Sequence of chain 1.B:
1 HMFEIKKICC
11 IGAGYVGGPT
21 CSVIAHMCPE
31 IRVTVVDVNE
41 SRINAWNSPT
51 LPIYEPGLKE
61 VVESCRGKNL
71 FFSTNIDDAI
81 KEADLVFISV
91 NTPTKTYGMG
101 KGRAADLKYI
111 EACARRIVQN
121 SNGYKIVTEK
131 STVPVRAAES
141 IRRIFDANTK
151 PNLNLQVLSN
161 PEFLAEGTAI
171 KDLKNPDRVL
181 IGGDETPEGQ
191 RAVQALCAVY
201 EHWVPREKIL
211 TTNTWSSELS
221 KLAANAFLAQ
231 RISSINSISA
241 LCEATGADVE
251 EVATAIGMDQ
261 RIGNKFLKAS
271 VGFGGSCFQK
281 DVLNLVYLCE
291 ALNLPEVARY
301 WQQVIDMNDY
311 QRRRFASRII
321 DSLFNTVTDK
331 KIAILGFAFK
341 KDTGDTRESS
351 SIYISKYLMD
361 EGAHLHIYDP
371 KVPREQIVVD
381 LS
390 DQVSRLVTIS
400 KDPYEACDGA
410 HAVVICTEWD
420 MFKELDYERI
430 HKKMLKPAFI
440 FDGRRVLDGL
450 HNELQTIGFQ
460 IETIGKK

Binding-site contacts:
Ligand atom O2A contacts residue PHE278 of chain 1.A at 3.6 Å.
Ligand atom C4' contacts residue LEU164 of chain 1.A at 3.5 Å (hydrophobic).
Ligand atom O4 contacts residue LEU267 of chain 1.A at 3.6 Å.
Ligand atom O2B contacts residue GLU166 of chain 1.A at 2.9 Å (salt-bridge).
Ligand atom O4' contacts residue LYS221 of chain 1.A at 3.0 Å (salt-bridge).
Ligand atom C3D contacts residue PHE339 of chain 1.A at 3.6 Å (hydrophobic).
Ligand atom O4' contacts residue GLU162 of chain 1.A at 3.0 Å (salt-bridge).
Ligand atom N3 contacts residue LYS268 of chain 1.A at 2.8 Å (salt-bridge).
Ligand atom O2B contacts residue PHE339 of chain 1.A at 3.5 Å.
Ligand atom C4' contacts residue LYS221 of chain 1.A at 3.5 Å.
Ligand atom O4' contacts residue LEU164 of chain 1.A at 3.0 Å (h-bond).
Ligand atom C3' contacts residue PHE163 of chain 1.A at 3.3 Å (hydrophobic).
Ligand atom O4D contacts residue PHE273 of chain 1.A at 3.3 Å.
Ligand atom O3' contacts residue ARG261 of chain 1.B at 2.9 Å (salt-bridge).
Ligand atom O3' contacts residue PHE163 of chain 1.A at 2.7 Å (h-bond).
Ligand atom C5' contacts residue CYS277 of chain 1.A at 3.5 Å (hydrophobic).
Ligand atom O2D contacts residue LYS340 of chain 1.A at 3.6 Å.
Ligand atom O3B contacts residue ALA165 of chain 1.A at 3.5 Å.
Ligand atom O2D contacts residue PHE339 of chain 1.A at 3.4 Å (h-bond).
Ligand atom O3A contacts residue LYS340 of chain 1.A at 3.5 Å (salt-bridge).
Ligand atom O4 contacts residue PHE266 of chain 1.A at 3.3 Å.
Ligand atom O2' contacts residue ARG261 of chain 1.B at 2.7 Å (salt-bridge).
Ligand atom O5' contacts residue CYS277 of chain 1.A at 3.2 Å.
Ligand atom O4' contacts residue PHE163 of chain 1.A at 3.2 Å.
Ligand atom O2A contacts residue PHE266 of chain 1.A at 3.2 Å.
Ligand atom C3' contacts residue LEU164 of chain 1.A at 3.4 Å (hydrophobic).
Ligand atom O4D contacts residue ILE232 of chain 1.A at 3.4 Å.
Ligand atom C1' contacts residue PHE278 of chain 1.A at 3.6 Å (hydrophobic).
Ligand atom O3A contacts residue ALA165 of chain 1.A at 3.6 Å.
Ligand atom C6 contacts residue ILE232 of chain 1.A at 3.6 Å (hydrophobic).
Ligand atom N1 contacts residue ILE232 of chain 1.A at 3.6 Å.
Ligand atom O1A contacts residue LYS340 of chain 1.A at 2.8 Å (salt-bridge).
Ligand atom O4 contacts residue LYS268 of chain 1.A at 3.1 Å (salt-bridge).
Ligand atom O2D contacts residue ARG443 of chain 1.A at 2.8 Å (salt-bridge).
Ligand atom O3D contacts residue PHE339 of chain 1.A at 2.8 Å (h-bond).
Ligand atom O2 contacts residue SER270 of chain 1.A at 2.7 Å (h-bond).
Ligand atom C4D contacts residue GLY274 of chain 1.A at 3.5 Å.
Ligand atom O3D contacts residue GLY274 of chain 1.A at 2.9 Å (h-bond).
Ligand atom O1B contacts residue PHE339 of chain 1.A at 3.5 Å.
Ligand atom C4 contacts residue LYS268 of chain 1.A at 3.6 Å.

The protein below binds the small molecule below.
Small molecule (SMILES): O=c1ccn([C@@H]2O[C@H](CO[P](=O)(O)O[P](=O)(O)O[C@H]3OC[C@@H](O)[C@H](O)[C@H]3O)[C@@H](O)[C@H]2O)c(=O)[nH]1

Sequence of chain 1.A:
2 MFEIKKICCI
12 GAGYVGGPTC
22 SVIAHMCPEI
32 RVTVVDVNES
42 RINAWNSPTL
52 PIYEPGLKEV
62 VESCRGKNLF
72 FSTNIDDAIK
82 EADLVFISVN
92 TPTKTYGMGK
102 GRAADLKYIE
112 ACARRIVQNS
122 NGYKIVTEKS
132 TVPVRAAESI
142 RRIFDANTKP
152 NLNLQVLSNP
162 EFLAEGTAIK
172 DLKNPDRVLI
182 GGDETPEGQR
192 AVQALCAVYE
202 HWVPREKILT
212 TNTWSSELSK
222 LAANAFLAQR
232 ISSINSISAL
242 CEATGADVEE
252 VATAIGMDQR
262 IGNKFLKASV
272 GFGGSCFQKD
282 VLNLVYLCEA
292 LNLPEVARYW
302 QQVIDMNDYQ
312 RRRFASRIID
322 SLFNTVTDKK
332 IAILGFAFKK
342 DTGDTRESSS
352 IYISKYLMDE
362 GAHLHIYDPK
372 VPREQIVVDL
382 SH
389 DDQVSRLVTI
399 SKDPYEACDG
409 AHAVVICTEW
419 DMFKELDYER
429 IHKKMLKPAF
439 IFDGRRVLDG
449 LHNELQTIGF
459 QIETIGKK